Binding-site contacts:
Ligand atom C1 contacts residue LEU72 of chain 1.C at 3.6 Å (hydrophobic).
Ligand atom O2 contacts residue GLY234 of chain 1.C at 4.0 Å.
Ligand atom C6 contacts residue HEM1 of chain 1.H at 3.7 Å.
Ligand atom C5 contacts residue THR238 of chain 1.C at 4.3 Å.
Ligand atom O1 contacts residue VAL283 of chain 1.C at 3.7 Å.
Ligand atom C2 contacts residue ASN383 of chain 1.C at 3.7 Å.
Ligand atom O1 contacts residue LEU72 of chain 1.C at 4.1 Å.
Ligand atom C3 contacts residue VAL283 of chain 1.C at 4.0 Å (hydrophobic).
Ligand atom O1 contacts residue SER284 of chain 1.C at 4.4 Å.
Ligand atom C6 contacts residue VAL283 of chain 1.C at 4.5 Å (hydrophobic).
Ligand atom O1 contacts residue ASN383 of chain 1.C at 3.5 Å.
Ligand atom C3 contacts residue ALA282 of chain 1.C at 3.8 Å (hydrophobic).
Ligand atom C2 contacts residue ALA282 of chain 1.C at 3.8 Å (hydrophobic).
Ligand atom O1 contacts residue ALA282 of chain 1.C at 2.8 Å (h-bond).
Ligand atom C3 contacts residue VAL281 of chain 1.C at 4.1 Å (hydrophobic).
Ligand atom C1 contacts residue ASN383 of chain 1.C at 4.4 Å.
Ligand atom C6 contacts residue VAL281 of chain 1.C at 3.7 Å (hydrophobic).
Ligand atom C5 contacts residue VAL281 of chain 1.C at 3.9 Å (hydrophobic).
Ligand atom C1 contacts residue LEU87 of chain 1.C at 4.5 Å (hydrophobic).
Ligand atom O2 contacts residue THR238 of chain 1.C at 3.9 Å.

This protein binds this small molecule.
Small molecule (SMILES): C[C@@H](O)CC[C@@H](C)O

Sequence of chain 1.C:
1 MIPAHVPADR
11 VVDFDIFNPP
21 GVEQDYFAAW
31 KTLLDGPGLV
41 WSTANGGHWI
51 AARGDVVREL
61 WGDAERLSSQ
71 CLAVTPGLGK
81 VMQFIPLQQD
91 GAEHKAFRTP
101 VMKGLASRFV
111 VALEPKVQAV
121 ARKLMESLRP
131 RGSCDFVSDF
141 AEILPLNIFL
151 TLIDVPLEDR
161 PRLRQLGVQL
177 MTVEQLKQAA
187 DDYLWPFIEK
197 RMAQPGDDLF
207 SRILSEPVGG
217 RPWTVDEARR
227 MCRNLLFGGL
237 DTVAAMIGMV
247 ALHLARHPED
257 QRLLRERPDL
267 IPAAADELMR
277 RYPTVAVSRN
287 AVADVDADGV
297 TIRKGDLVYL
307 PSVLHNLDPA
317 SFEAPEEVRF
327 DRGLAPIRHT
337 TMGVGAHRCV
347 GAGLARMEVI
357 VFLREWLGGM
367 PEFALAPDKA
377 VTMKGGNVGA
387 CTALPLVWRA